Sequence of chain 1.B:
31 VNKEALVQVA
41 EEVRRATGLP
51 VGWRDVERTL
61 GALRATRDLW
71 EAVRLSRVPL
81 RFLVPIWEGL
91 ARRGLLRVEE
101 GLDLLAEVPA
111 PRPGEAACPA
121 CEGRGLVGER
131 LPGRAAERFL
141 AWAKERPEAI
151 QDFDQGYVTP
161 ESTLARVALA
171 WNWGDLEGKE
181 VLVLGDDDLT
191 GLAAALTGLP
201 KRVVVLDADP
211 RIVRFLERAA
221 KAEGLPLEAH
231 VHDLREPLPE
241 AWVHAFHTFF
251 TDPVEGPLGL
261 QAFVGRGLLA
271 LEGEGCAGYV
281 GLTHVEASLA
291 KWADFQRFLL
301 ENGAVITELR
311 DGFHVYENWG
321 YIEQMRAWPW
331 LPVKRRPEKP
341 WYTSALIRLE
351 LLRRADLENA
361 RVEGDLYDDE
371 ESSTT

This protein binds this small molecule.
Small molecule (SMILES): NCCCCN(CCCN)CCCN

Binding-site contacts:
Ligand atom C3 contacts residue THR374 of chain 1.B at 3.7 Å.
Ligand atom C8 contacts residue ASP154 of chain 1.B at 3.0 Å.
Ligand atom C5 contacts residue TYR342 of chain 1.B at 3.4 Å (hydrophobic).
Ligand atom C2 contacts residue TRP319 of chain 1.B at 3.7 Å (hydrophobic).
Ligand atom N14 contacts residue ASP252 of chain 1.B at 3.2 Å (salt-bridge).
Ligand atom C12 contacts residue TYR316 of chain 1.B at 3.5 Å (hydrophobic).
Ligand atom C13 contacts residue GLY156 of chain 1.B at 3.4 Å.
Ligand atom C8 contacts residue PRO253 of chain 1.B at 3.4 Å (hydrophobic).
Ligand atom C12 contacts residue ASP252 of chain 1.B at 3.5 Å.
Ligand atom C9 contacts residue ASP154 of chain 1.B at 4.0 Å.
Ligand atom C9 contacts residue GLU255 of chain 1.B at 3.6 Å.
Ligand atom N1 contacts residue TYR321 of chain 1.B at 3.1 Å (h-bond).
Ligand atom C13 contacts residue MTA1 of chain 1.I at 3.4 Å.
Ligand atom N14 contacts residue ASP187 of chain 1.B at 2.8 Å (salt-bridge).
Ligand atom N1 contacts residue THR374 of chain 1.B at 2.9 Å (h-bond).
Ligand atom C11 contacts residue ASP154 of chain 1.B at 3.7 Å.
Ligand atom C13 contacts residue ASP187 of chain 1.B at 3.2 Å.
Ligand atom C11 contacts residue ASP252 of chain 1.B at 3.5 Å.
Ligand atom N1 contacts residue ASP154 of chain 1.B at 2.7 Å (salt-bridge).
Ligand atom C9 contacts residue GLU286 of chain 1.B at 3.9 Å.
Ligand atom C11 contacts residue MTA1 of chain 1.I at 3.6 Å.
Ligand atom N14 contacts residue GLY156 of chain 1.B at 2.9 Å (h-bond).
Ligand atom C13 contacts residue ASP252 of chain 1.B at 3.4 Å.
Ligand atom N14 contacts residue TYR316 of chain 1.B at 3.9 Å.
Ligand atom C9 contacts residue TYR342 of chain 1.B at 3.9 Å (hydrophobic).
Ligand atom C2 contacts residue TYR321 of chain 1.B at 3.3 Å (hydrophobic).
Ligand atom C2 contacts residue THR374 of chain 1.B at 3.7 Å.
Ligand atom N14 contacts residue ASP188 of chain 1.B at 2.7 Å (salt-bridge).
Ligand atom N1 contacts residue GLN155 of chain 1.B at 4.0 Å.
Ligand atom C2 contacts residue ASP154 of chain 1.B at 3.8 Å.
Ligand atom C12 contacts residue GLY156 of chain 1.B at 3.2 Å.
Ligand atom C8 contacts residue VAL254 of chain 1.B at 4.0 Å (hydrophobic).
Ligand atom C2 contacts residue GLN155 of chain 1.B at 3.4 Å.
Ligand atom N10 contacts residue GLU255 of chain 1.B at 3.5 Å (salt-bridge).
Ligand atom C4 contacts residue ASP154 of chain 1.B at 3.2 Å.
Ligand atom C3 contacts residue TRP319 of chain 1.B at 3.9 Å (hydrophobic).
Ligand atom C9 contacts residue PRO253 of chain 1.B at 3.5 Å (hydrophobic).
Ligand atom N10 contacts residue ASP154 of chain 1.B at 3.7 Å.
Ligand atom N10 contacts residue GLU286 of chain 1.B at 3.5 Å (salt-bridge).
Ligand atom C7 contacts residue PRO253 of chain 1.B at 3.3 Å (hydrophobic).